The small molecule below binds the protein below.
Small molecule (SMILES): CC(=O)N[C@H]1[C@H](O[C@H]2[C@H](O)[C@@H](NC(C)=O)CO[C@@H]2CO)O[C@H](CO)[C@@H](O)[C@@H]1O

Binding-site contacts:
Ligand atom C6 contacts residue ILE115 of chain 1.A at 4.5 Å (hydrophobic).
Ligand atom C8 contacts residue ASN75 of chain 1.A at 4.4 Å.
Ligand atom C1 contacts residue PHE114 of chain 1.A at 4.0 Å (hydrophobic).
Ligand atom C3 contacts residue ASN75 of chain 1.A at 3.8 Å.
Ligand atom O5 contacts residue PHE114 of chain 1.A at 4.4 Å.
Ligand atom N2 contacts residue ASN75 of chain 1.A at 2.9 Å (h-bond).
Ligand atom C5 contacts residue ASN75 of chain 1.A at 3.6 Å.
Ligand atom O7 contacts residue ASN75 of chain 1.A at 3.1 Å (h-bond).
Ligand atom C3 contacts residue PHE114 of chain 1.A at 4.3 Å (hydrophobic).
Ligand atom C2 contacts residue ASN75 of chain 1.A at 2.5 Å.
Ligand atom C5 contacts residue PHE114 of chain 1.A at 4.0 Å (hydrophobic).
Ligand atom O6 contacts residue ILE115 of chain 1.A at 3.9 Å.
Ligand atom C4 contacts residue ASN75 of chain 1.A at 4.2 Å.
Ligand atom O5 contacts residue ASN75 of chain 1.A at 2.3 Å (h-bond).
Ligand atom C6 contacts residue GLU113 of chain 1.A at 4.4 Å.
Ligand atom O6 contacts residue GLU113 of chain 1.A at 3.0 Å (salt-bridge).
Ligand atom C8 contacts residue GLN74 of chain 1.A at 3.2 Å.
Ligand atom C1 contacts residue ASN75 of chain 1.A at 1.4 Å.
Ligand atom O7 contacts residue ILE115 of chain 1.A at 4.1 Å.
Ligand atom C7 contacts residue ASN75 of chain 1.A at 3.2 Å.

Sequence of chain 1.A:
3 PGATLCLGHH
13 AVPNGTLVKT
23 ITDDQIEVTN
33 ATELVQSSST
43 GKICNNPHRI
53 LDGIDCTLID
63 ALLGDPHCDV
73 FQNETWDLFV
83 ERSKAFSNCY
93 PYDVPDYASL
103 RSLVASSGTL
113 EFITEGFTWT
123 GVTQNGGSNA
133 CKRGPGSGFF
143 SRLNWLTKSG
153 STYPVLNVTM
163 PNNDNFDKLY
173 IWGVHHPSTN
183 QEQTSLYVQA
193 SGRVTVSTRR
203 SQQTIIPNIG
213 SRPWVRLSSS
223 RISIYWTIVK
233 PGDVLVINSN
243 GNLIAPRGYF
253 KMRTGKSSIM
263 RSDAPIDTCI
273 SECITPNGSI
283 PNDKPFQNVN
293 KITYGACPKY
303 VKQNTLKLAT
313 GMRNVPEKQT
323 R